Sequence of chain 1.B:
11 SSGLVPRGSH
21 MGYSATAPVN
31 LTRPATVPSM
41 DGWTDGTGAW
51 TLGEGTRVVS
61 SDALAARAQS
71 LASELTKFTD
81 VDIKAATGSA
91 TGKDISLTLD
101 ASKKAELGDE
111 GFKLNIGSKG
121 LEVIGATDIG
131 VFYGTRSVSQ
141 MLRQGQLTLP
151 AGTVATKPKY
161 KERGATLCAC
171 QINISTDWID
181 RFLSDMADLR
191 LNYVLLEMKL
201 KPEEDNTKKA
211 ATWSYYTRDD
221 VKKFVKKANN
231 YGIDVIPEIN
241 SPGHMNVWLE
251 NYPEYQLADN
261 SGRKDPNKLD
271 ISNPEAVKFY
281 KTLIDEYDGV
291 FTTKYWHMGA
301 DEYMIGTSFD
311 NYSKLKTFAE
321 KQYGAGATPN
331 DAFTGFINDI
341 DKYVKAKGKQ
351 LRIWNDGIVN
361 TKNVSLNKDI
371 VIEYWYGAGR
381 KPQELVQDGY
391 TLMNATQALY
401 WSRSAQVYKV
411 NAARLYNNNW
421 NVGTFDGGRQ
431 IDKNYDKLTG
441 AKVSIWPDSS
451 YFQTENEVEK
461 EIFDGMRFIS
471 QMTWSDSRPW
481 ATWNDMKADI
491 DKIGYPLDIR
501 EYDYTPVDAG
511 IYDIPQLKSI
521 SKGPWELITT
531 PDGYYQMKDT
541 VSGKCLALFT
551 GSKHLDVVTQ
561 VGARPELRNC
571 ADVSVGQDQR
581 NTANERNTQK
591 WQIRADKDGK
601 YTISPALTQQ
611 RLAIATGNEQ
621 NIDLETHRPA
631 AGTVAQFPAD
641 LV

A protein and the small-molecule ligand that binds it are described below.
Small molecule (SMILES): CC(=O)N[C@H]1CN2CC[C@H](O)[C@@H]2[C@@H](O)[C@@H]1O

Binding-site contacts:
Ligand atom C2 contacts residue GAL1 of chain 1.F at 3.7 Å.
Ligand atom N2 contacts residue TRP375 of chain 1.B at 4.1 Å.
Ligand atom C1 contacts residue TRP375 of chain 1.B at 3.9 Å (hydrophobic).
Ligand atom O2 contacts residue GAL1 of chain 1.F at 2.8 Å (h-bond).
Ligand atom C9 contacts residue TYR408 of chain 1.B at 3.5 Å (hydrophobic).
Ligand atom C10 contacts residue TRP354 of chain 1.B at 3.7 Å (hydrophobic).
Ligand atom C10 contacts residue TRP375 of chain 1.B at 3.5 Å (hydrophobic).
Ligand atom C8 contacts residue TRP375 of chain 1.B at 3.8 Å (hydrophobic).
Ligand atom O4 contacts residue GAL1 of chain 1.F at 1.4 Å.
Ligand atom C8 contacts residue ASP301 of chain 1.B at 3.8 Å.
Ligand atom C7 contacts residue TYR400 of chain 1.B at 3.5 Å (hydrophobic).
Ligand atom C10 contacts residue TYR400 of chain 1.B at 4.0 Å (hydrophobic).
Ligand atom C6 contacts residue TRP446 of chain 1.B at 3.6 Å (hydrophobic).
Ligand atom N2 contacts residue ASP301 of chain 1.B at 3.0 Å (salt-bridge).
Ligand atom N2 contacts residue GAL1 of chain 1.F at 4.1 Å.
Ligand atom N1 contacts residue TYR400 of chain 1.B at 3.8 Å.
Ligand atom C2 contacts residue GLU302 of chain 1.B at 3.3 Å.
Ligand atom N2 contacts residue GLU302 of chain 1.B at 3.9 Å.
Ligand atom C7 contacts residue TRP446 of chain 1.B at 4.0 Å (hydrophobic).
Ligand atom O2 contacts residue ASP448 of chain 1.B at 2.7 Å (salt-bridge).
Ligand atom O4 contacts residue GLU302 of chain 1.B at 4.0 Å.
Ligand atom C2 contacts residue ASP301 of chain 1.B at 3.8 Å.
Ligand atom C10 contacts residue ASP301 of chain 1.B at 3.7 Å.
Ligand atom C9 contacts residue TYR400 of chain 1.B at 3.7 Å (hydrophobic).
Ligand atom C1 contacts residue GLU302 of chain 1.B at 3.2 Å.
Ligand atom C6 contacts residue ASP448 of chain 1.B at 3.3 Å.
Ligand atom C4 contacts residue ASP448 of chain 1.B at 3.7 Å.
Ligand atom C3 contacts residue GAL1 of chain 1.F at 2.5 Å.
Ligand atom O4 contacts residue HIS244 of chain 1.B at 4.0 Å.
Ligand atom O3 contacts residue ASP448 of chain 1.B at 2.5 Å (salt-bridge).
Ligand atom C3 contacts residue TRP446 of chain 1.B at 4.1 Å (hydrophobic).
Ligand atom C5 contacts residue TRP446 of chain 1.B at 3.7 Å (hydrophobic).
Ligand atom C4 contacts residue GAL1 of chain 1.F at 3.2 Å.
Ligand atom O2 contacts residue TRP446 of chain 1.B at 3.6 Å.
Ligand atom O1 contacts residue TRP375 of chain 1.B at 3.6 Å.
Ligand atom O1 contacts residue TRP446 of chain 1.B at 3.5 Å.
Ligand atom C8 contacts residue TRP446 of chain 1.B at 3.9 Å (hydrophobic).
Ligand atom C7 contacts residue TYR408 of chain 1.B at 3.1 Å (hydrophobic).
Ligand atom C8 contacts residue TYR400 of chain 1.B at 3.7 Å (hydrophobic).
Ligand atom O1 contacts residue TYR400 of chain 1.B at 2.7 Å (h-bond).